A small-molecule ligand and the protein it binds are described below.
Small molecule (SMILES): Nc1ncnc2c1ncn2[C@@H]1O[C@H](COP(=O)(O)OP(=O)(O)OP(O)(O)=S)[C@@H](O)[C@H]1O

Binding-site contacts:
Ligand atom C2 contacts residue ILE349 of chain 1.D at 3.6 Å (hydrophobic).
Ligand atom PA contacts residue GLY209 of chain 1.D at 3.2 Å.
Ligand atom C8 contacts residue PRO387 of chain 1.D at 3.5 Å (hydrophobic).
Ligand atom N1 contacts residue ILE349 of chain 1.D at 3.5 Å.
Ligand atom O5' contacts residue GLY209 of chain 1.D at 3.0 Å (h-bond).
Ligand atom C2 contacts residue LEU353 of chain 1.D at 3.6 Å (hydrophobic).
Ligand atom N1 contacts residue VAL180 of chain 1.D at 3.4 Å.
Ligand atom C5 contacts residue ALA214 of chain 1.D at 3.6 Å (hydrophobic).
Ligand atom O3A contacts residue GLY209 of chain 1.D at 3.2 Å (h-bond).
Ligand atom O2A contacts residue GLY211 of chain 1.D at 1.3 Å (h-bond).
Ligand atom C6 contacts residue VAL180 of chain 1.D at 3.6 Å (hydrophobic).
Ligand atom O5' contacts residue GLY211 of chain 1.D at 3.5 Å.
Ligand atom O1A contacts residue THR213 of chain 1.D at 2.5 Å (h-bond).
Ligand atom PA contacts residue LYS212 of chain 1.D at 3.3 Å.
Ligand atom O3A contacts residue ARG331 of chain 1.C at 3.5 Å (salt-bridge).
Ligand atom O2A contacts residue GLY209 of chain 1.D at 2.8 Å (h-bond).
Ligand atom C8 contacts residue GLY211 of chain 1.D at 3.6 Å.
Ligand atom O3B contacts residue GLY209 of chain 1.D at 3.6 Å (h-bond).
Ligand atom PG contacts residue ARG332 of chain 1.C at 3.5 Å.
Ligand atom O1A contacts residue ALA214 of chain 1.D at 3.5 Å (h-bond).
Ligand atom O2A contacts residue VAL210 of chain 1.D at 2.6 Å.
Ligand atom N7 contacts residue PRO387 of chain 1.D at 3.7 Å.
Ligand atom O2B contacts residue THR213 of chain 1.D at 3.0 Å (h-bond).
Ligand atom N6 contacts residue ILE181 of chain 1.D at 3.2 Å (h-bond).
Ligand atom O2B contacts residue LYS212 of chain 1.D at 3.2 Å (salt-bridge).
Ligand atom S1G contacts residue ARG332 of chain 1.C at 1.6 Å (salt-bridge).
Ligand atom N6 contacts residue ILE349 of chain 1.D at 3.4 Å.
Ligand atom O1B contacts residue THR213 of chain 1.D at 3.1 Å (h-bond).
Ligand atom O1B contacts residue ARG331 of chain 1.C at 3.2 Å (salt-bridge).
Ligand atom O1A contacts residue GLY211 of chain 1.D at 3.2 Å.
Ligand atom N3 contacts residue LEU353 of chain 1.D at 3.4 Å.
Ligand atom PA contacts residue GLY211 of chain 1.D at 2.8 Å.
Ligand atom O1A contacts residue LYS212 of chain 1.D at 3.0 Å (salt-bridge).
Ligand atom PB contacts residue ARG331 of chain 1.C at 3.4 Å.
Ligand atom O2A contacts residue LYS212 of chain 1.D at 2.6 Å (salt-bridge).
Ligand atom O3B contacts residue ARG331 of chain 1.C at 3.1 Å (salt-bridge).
Ligand atom PB contacts residue THR213 of chain 1.D at 3.7 Å.
Ligand atom N6 contacts residue VAL180 of chain 1.D at 3.3 Å.
Ligand atom N7 contacts residue ALA214 of chain 1.D at 3.6 Å.
Ligand atom O2' contacts residue ASP178 of chain 1.D at 3.6 Å (salt-bridge).

Sequence of chain 1.C:
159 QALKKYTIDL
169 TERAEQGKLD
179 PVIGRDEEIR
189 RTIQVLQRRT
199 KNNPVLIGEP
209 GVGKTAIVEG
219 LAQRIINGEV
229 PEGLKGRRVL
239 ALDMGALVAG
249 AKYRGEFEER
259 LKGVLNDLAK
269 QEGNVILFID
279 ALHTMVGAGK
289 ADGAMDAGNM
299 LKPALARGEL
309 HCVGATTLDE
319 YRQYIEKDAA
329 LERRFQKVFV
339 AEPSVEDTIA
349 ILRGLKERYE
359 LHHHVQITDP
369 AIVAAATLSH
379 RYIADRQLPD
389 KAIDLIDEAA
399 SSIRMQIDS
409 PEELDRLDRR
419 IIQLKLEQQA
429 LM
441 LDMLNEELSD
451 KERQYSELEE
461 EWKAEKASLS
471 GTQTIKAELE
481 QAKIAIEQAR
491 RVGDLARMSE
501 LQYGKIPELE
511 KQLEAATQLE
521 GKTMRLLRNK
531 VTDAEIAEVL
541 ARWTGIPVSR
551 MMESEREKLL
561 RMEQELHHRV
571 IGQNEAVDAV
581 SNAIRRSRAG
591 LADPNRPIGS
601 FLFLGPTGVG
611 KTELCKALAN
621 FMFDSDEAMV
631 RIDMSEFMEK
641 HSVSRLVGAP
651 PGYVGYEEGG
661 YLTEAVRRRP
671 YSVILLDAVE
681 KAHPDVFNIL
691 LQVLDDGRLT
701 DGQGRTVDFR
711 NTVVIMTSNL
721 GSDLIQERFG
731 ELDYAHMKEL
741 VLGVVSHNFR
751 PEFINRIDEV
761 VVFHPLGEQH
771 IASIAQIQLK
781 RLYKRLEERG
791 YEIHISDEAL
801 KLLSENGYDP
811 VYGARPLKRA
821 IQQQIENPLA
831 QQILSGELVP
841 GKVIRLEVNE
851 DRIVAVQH

Sequence of chain 1.D:
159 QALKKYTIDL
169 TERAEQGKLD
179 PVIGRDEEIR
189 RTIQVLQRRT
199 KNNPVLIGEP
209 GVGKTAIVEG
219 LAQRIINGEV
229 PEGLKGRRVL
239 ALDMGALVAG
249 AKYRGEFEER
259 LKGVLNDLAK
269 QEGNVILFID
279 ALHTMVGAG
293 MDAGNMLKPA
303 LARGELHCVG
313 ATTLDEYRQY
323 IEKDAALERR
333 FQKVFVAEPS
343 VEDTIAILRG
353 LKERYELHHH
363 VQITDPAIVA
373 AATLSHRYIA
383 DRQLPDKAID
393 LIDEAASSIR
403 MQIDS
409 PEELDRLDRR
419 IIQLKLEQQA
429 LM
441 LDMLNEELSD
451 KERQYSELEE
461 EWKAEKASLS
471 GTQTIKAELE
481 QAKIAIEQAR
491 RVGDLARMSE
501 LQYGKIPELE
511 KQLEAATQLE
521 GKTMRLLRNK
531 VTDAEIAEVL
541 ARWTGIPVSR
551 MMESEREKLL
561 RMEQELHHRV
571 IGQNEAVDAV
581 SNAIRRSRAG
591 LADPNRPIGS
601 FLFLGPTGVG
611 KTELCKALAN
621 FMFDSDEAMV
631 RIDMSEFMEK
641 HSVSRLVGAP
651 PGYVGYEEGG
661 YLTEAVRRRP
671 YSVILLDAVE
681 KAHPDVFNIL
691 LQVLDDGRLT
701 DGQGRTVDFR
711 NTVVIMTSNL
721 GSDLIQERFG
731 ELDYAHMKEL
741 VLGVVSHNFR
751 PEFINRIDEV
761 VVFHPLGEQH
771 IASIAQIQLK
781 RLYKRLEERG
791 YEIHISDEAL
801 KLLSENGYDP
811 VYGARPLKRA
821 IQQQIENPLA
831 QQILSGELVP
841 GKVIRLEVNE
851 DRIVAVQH